A protein and the small-molecule ligand that binds it are described below.
Small molecule (SMILES): C[N+](C)(C)CCCCCCCCCC[N+](C)(C)C

Sequence of chain 2.A:
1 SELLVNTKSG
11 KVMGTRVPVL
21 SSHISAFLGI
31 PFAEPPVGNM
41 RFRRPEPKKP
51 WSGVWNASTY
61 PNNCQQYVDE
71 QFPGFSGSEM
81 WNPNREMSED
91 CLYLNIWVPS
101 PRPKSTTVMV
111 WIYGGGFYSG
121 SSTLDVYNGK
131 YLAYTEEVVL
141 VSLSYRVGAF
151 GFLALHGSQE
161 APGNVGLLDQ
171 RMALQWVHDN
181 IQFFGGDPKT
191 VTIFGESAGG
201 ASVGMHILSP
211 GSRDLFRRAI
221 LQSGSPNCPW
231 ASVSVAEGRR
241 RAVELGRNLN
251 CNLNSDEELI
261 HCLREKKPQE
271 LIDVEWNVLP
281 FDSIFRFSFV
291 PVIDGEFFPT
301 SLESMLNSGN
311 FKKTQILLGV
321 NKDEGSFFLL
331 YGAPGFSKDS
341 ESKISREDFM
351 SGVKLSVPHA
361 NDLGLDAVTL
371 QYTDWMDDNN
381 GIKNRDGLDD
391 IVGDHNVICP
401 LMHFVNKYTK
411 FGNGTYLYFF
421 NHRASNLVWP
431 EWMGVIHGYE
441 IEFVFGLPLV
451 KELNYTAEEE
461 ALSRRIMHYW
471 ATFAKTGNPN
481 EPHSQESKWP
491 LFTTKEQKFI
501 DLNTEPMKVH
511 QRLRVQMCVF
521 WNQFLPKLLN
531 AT

Binding-site contacts:
Ligand atom C14 contacts residue GLY438 of chain 2.A at 3.6 Å.
Ligand atom C3 contacts residue HIS437 of chain 2.A at 4.5 Å.
Ligand atom C16 contacts residue TRP276 of chain 2.A at 3.2 Å (hydrophobic).
Ligand atom C11 contacts residue TYR118 of chain 2.A at 3.9 Å (hydrophobic).
Ligand atom C7 contacts residue PHE328 of chain 2.A at 4.5 Å (hydrophobic).
Ligand atom N12 contacts residue TRP276 of chain 2.A at 4.4 Å.
Ligand atom C2 contacts residue HIS437 of chain 2.A at 4.0 Å.
Ligand atom C9 contacts residue TYR331 of chain 2.A at 4.5 Å (hydrophobic).
Ligand atom C15 contacts residue GLU196 of chain 2.A at 3.4 Å.
Ligand atom C6 contacts residue TYR118 of chain 2.A at 3.9 Å (hydrophobic).
Ligand atom C7 contacts residue PHE327 of chain 2.A at 3.9 Å (hydrophobic).
Ligand atom N1 contacts residue TRP81 of chain 2.A at 4.1 Å.
Ligand atom C8 contacts residue PHE327 of chain 2.A at 4.0 Å (hydrophobic).
Ligand atom C8 contacts residue PHE328 of chain 2.A at 4.4 Å (hydrophobic).
Ligand atom C10 contacts residue TYR331 of chain 2.A at 4.2 Å (hydrophobic).
Ligand atom C5 contacts residue PHE327 of chain 2.A at 3.8 Å (hydrophobic).
Ligand atom C15 contacts residue SER197 of chain 2.A at 4.1 Å.
Ligand atom C14 contacts residue HIS437 of chain 2.A at 3.8 Å.
Ligand atom C14 contacts residue TRP81 of chain 2.A at 4.0 Å (hydrophobic).
Ligand atom C14 contacts residue GLU196 of chain 2.A at 3.6 Å.
Ligand atom C9 contacts residue PHE328 of chain 2.A at 3.7 Å (hydrophobic).
Ligand atom C15 contacts residue GLY115 of chain 2.A at 3.7 Å.
Ligand atom C4 contacts residue TRP81 of chain 2.A at 3.9 Å (hydrophobic).
Ligand atom C17 contacts residue TYR118 of chain 2.A at 3.8 Å (hydrophobic).
Ligand atom C13 contacts residue TRP81 of chain 2.A at 3.2 Å (hydrophobic).
Ligand atom N12 contacts residue TYR118 of chain 2.A at 3.9 Å.
Ligand atom N1 contacts residue GLU196 of chain 2.A at 4.4 Å.
Ligand atom C15 contacts residue GLY114 of chain 2.A at 4.3 Å.
Ligand atom C9 contacts residue TYR118 of chain 2.A at 3.8 Å (hydrophobic).
Ligand atom C7 contacts residue TYR118 of chain 2.A at 4.4 Å (hydrophobic).
Ligand atom C17 contacts residue TYR67 of chain 2.A at 3.4 Å (hydrophobic).
Ligand atom C5 contacts residue TRP81 of chain 2.A at 4.3 Å (hydrophobic).
Ligand atom C4 contacts residue PHE327 of chain 2.A at 4.3 Å (hydrophobic).
Ligand atom C17 contacts residue TRP276 of chain 2.A at 4.3 Å (hydrophobic).
Ligand atom C3 contacts residue PHE327 of chain 2.A at 3.8 Å (hydrophobic).
Ligand atom C8 contacts residue TYR331 of chain 2.A at 3.7 Å (hydrophobic).
Ligand atom C10 contacts residue TYR118 of chain 2.A at 3.6 Å (hydrophobic).